Sequence of chain 1.A:
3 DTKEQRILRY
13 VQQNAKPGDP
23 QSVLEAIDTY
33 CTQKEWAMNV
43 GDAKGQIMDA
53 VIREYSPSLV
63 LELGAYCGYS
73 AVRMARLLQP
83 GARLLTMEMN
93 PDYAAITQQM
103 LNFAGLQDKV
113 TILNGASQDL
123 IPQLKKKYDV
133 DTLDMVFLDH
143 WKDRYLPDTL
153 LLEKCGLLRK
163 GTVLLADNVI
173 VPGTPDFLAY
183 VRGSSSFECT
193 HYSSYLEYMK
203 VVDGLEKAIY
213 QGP

Binding-site contacts:
Ligand atom C15 contacts residue ASP141 of chain 1.A at 3.3 Å.
Ligand atom O32 contacts residue LYS144 of chain 1.A at 2.9 Å (salt-bridge).
Ligand atom C23 contacts residue GLU199 of chain 1.A at 3.3 Å.
Ligand atom O34 contacts residue MG1 of chain 1.D at 2.1 Å.
Ligand atom O5 contacts residue GLU90 of chain 1.A at 2.7 Å (salt-bridge).
Ligand atom C31 contacts residue MG1 of chain 1.D at 2.9 Å.
Ligand atom C14 contacts residue TRP143 of chain 1.A at 3.6 Å (hydrophobic).
Ligand atom C39 contacts residue GLY117 of chain 1.A at 3.4 Å.
Ligand atom N38 contacts residue ALA118 of chain 1.A at 3.4 Å.
Ligand atom C1 contacts residue GLU90 of chain 1.A at 3.4 Å.
Ligand atom O34 contacts residue ASP169 of chain 1.A at 3.3 Å (salt-bridge).
Ligand atom O5 contacts residue TYR68 of chain 1.A at 3.2 Å.
Ligand atom N17 contacts residue MET40 of chain 1.A at 3.6 Å (h-bond).
Ligand atom O34 contacts residue ASN170 of chain 1.A at 2.7 Å (h-bond).
Ligand atom O34 contacts residue GLU199 of chain 1.A at 2.5 Å (salt-bridge).
Ligand atom O32 contacts residue ASN170 of chain 1.A at 2.9 Å (h-bond).
Ligand atom C9 contacts residue TRP143 of chain 1.A at 3.4 Å (hydrophobic).
Ligand atom C16 contacts residue HIS142 of chain 1.A at 3.3 Å.
Ligand atom O13 contacts residue GLY66 of chain 1.A at 3.3 Å.
Ligand atom O32 contacts residue MG1 of chain 1.D at 2.1 Å.
Ligand atom C39 contacts residue MET91 of chain 1.A at 3.4 Å (hydrophobic).
Ligand atom C2 contacts residue GLU90 of chain 1.A at 3.5 Å.
Ligand atom C33 contacts residue ASN170 of chain 1.A at 3.0 Å.
Ligand atom N7 contacts residue GLN120 of chain 1.A at 3.5 Å (h-bond).
Ligand atom C16 contacts residue TRP143 of chain 1.A at 3.1 Å (hydrophobic).
Ligand atom O5 contacts residue TYR95 of chain 1.A at 3.3 Å.
Ligand atom O3 contacts residue GLU90 of chain 1.A at 2.5 Å (salt-bridge).
Ligand atom N7 contacts residue SER119 of chain 1.A at 2.9 Å (h-bond).
Ligand atom C23 contacts residue ASN170 of chain 1.A at 3.4 Å.
Ligand atom C33 contacts residue MG1 of chain 1.D at 2.9 Å.
Ligand atom N38 contacts residue SER119 of chain 1.A at 2.9 Å (h-bond).
Ligand atom C33 contacts residue GLU199 of chain 1.A at 3.1 Å.
Ligand atom N8 contacts residue TRP143 of chain 1.A at 3.1 Å.
Ligand atom C18 contacts residue LYS144 of chain 1.A at 3.5 Å.
Ligand atom C31 contacts residue ASN170 of chain 1.A at 3.2 Å.
Ligand atom C12 contacts residue MET91 of chain 1.A at 3.5 Å (hydrophobic).
Ligand atom C35 contacts residue SER119 of chain 1.A at 3.6 Å.
Ligand atom N17 contacts residue LYS144 of chain 1.A at 3.4 Å (salt-bridge).
Ligand atom N40 contacts residue MET91 of chain 1.A at 3.1 Å (h-bond).
Ligand atom O32 contacts residue ASP141 of chain 1.A at 3.0 Å (salt-bridge).

This protein binds this small molecule.
Small molecule (SMILES): CCCNc1ncnc2c1ncn2[C@@H]1O[C@H](/C=C/CNC(=O)c2cc(-c3ccc(F)cc3)cc(O)c2O)[C@@H](O)[C@H]1O